Binding-site contacts:
Ligand atom C3 contacts residue ASN146 of chain 4.A at 3.8 Å.
Ligand atom C2 contacts residue ASN146 of chain 4.A at 2.4 Å.
Ligand atom C7 contacts residue ARG143 of chain 4.A at 4.0 Å.
Ligand atom O5 contacts residue ASN146 of chain 4.A at 2.4 Å (h-bond).
Ligand atom O4 contacts residue TRP437 of chain 4.A at 3.9 Å.
Ligand atom C4 contacts residue ASN146 of chain 4.A at 4.3 Å.
Ligand atom O7 contacts residue TRP437 of chain 4.A at 4.2 Å.
Ligand atom C7 contacts residue ASN146 of chain 4.A at 3.5 Å.
Ligand atom C5 contacts residue TRP437 of chain 4.A at 4.5 Å (hydrophobic).
Ligand atom C1 contacts residue ASN146 of chain 4.A at 1.4 Å.
Ligand atom O7 contacts residue ASN146 of chain 4.A at 3.8 Å.
Ligand atom C8 contacts residue ARG143 of chain 4.A at 3.1 Å.
Ligand atom N2 contacts residue ASN146 of chain 4.A at 2.8 Å (h-bond).
Ligand atom C2 contacts residue TRP437 of chain 4.A at 4.2 Å (hydrophobic).
Ligand atom N2 contacts residue TRP437 of chain 4.A at 3.7 Å.
Ligand atom O3 contacts residue TRP437 of chain 4.A at 4.2 Å.
Ligand atom C1 contacts residue TRP437 of chain 4.A at 3.8 Å (hydrophobic).
Ligand atom O7 contacts residue ARG143 of chain 4.A at 3.8 Å.
Ligand atom C3 contacts residue TRP437 of chain 4.A at 3.8 Å (hydrophobic).
Ligand atom C5 contacts residue ASN146 of chain 4.A at 3.7 Å.
Ligand atom C4 contacts residue TRP437 of chain 4.A at 4.4 Å (hydrophobic).
Ligand atom C7 contacts residue TRP437 of chain 4.A at 4.4 Å (hydrophobic).
Ligand atom O5 contacts residue TRP437 of chain 4.A at 4.4 Å.
Ligand atom C8 contacts residue ASN146 of chain 4.A at 4.5 Å.

This small molecule binds to this protein.
Small molecule (SMILES): CC(=O)N[C@H]1CO[C@H](CO)[C@@H](O[C@H]2O[C@H](CO)[C@@H](O)[C@H](O)[C@@H]2O)[C@@H]1O

Sequence of chain 4.A:
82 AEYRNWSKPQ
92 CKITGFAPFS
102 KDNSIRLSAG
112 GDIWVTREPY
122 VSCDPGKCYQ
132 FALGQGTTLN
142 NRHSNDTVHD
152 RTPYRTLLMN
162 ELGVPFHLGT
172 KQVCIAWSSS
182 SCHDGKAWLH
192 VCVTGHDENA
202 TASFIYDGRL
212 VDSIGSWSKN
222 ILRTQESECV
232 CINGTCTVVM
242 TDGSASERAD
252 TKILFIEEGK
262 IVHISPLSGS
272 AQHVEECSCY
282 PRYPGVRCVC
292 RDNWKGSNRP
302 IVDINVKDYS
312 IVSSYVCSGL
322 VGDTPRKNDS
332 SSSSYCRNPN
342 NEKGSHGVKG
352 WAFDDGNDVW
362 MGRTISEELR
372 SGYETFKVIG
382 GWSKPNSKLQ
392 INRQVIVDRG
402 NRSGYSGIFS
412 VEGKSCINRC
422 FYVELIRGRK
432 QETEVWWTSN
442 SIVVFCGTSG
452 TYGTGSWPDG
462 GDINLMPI